Sequence of chain 1.B:
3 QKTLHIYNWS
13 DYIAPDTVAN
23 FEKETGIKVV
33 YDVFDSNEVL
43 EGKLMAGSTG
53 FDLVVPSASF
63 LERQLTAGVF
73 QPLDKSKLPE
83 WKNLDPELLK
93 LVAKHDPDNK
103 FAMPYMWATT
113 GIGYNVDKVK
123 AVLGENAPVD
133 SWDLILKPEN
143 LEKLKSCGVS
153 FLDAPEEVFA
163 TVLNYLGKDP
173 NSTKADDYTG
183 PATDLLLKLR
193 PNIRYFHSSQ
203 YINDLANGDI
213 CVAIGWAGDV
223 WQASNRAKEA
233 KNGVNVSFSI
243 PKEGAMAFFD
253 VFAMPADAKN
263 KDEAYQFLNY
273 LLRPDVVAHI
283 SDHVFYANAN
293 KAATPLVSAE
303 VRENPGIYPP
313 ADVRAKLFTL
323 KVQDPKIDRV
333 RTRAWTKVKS

A protein and the small-molecule ligand that binds it are described below.
Small molecule (SMILES): COC[C@@H](C)N

Binding-site contacts:
Ligand atom C07 contacts residue GLY70 of chain 1.B at 4.4 Å.
Ligand atom C07 contacts residue PHE72 of chain 1.B at 4.5 Å (hydrophobic).
Ligand atom N04 contacts residue LEU67 of chain 1.B at 3.9 Å.
Ligand atom C09 contacts residue LEU67 of chain 1.B at 4.3 Å (hydrophobic).
Ligand atom C09 contacts residue GLY70 of chain 1.B at 3.3 Å.
Ligand atom C15 contacts residue GLY70 of chain 1.B at 4.1 Å.
Ligand atom N04 contacts residue THR68 of chain 1.B at 4.0 Å.
Ligand atom O02 contacts residue GLY70 of chain 1.B at 4.4 Å.
Ligand atom C08 contacts residue GLY70 of chain 1.B at 4.2 Å.